Sequence of chain 1.A:
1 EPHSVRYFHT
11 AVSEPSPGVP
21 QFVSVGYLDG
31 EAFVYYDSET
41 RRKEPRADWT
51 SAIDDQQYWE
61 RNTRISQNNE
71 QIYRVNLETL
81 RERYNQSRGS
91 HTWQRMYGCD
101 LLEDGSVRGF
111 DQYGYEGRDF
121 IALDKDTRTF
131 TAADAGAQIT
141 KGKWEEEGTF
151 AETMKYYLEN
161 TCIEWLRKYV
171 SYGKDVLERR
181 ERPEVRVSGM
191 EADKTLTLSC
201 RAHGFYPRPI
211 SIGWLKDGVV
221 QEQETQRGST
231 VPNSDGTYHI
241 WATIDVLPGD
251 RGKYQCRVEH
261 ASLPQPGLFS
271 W

This small molecule binds to this protein.
Small molecule (SMILES): CC[C@H](C)[C@H](NC(=O)[C@H](C)NC(=O)[C@H](CCC(=O)O)NC(=O)[C@H](C)N)C(=O)N[C@H](C(=O)N[C@H](C(=O)N[C@@H](C)C(=O)N[C@@H](CCSC)C(=O)N[C@H](C=O)C(C)C)C(C)C)[C@@H](C)CC

Binding-site contacts:
Ligand atom C contacts residue THR140 of chain 1.A at 3.6 Å.
Ligand atom O contacts residue TRP144 of chain 1.A at 2.6 Å (h-bond).
Ligand atom CD1 contacts residue PHE150 of chain 1.A at 3.5 Å (hydrophobic).
Ligand atom O contacts residue TYR157 of chain 1.A at 2.6 Å (h-bond).
Ligand atom OE1 contacts residue HIS9 of chain 1.A at 2.6 Å (h-bond).
Ligand atom CA contacts residue ASN76 of chain 1.A at 3.4 Å.
Ligand atom OE1 contacts residue TYR97 of chain 1.A at 2.6 Å (h-bond).
Ligand atom O contacts residue LYS143 of chain 1.A at 3.5 Å.
Ligand atom CB contacts residue TYR113 of chain 1.A at 3.5 Å (hydrophobic).
Ligand atom O contacts residue THR140 of chain 1.A at 2.9 Å (h-bond).
Ligand atom CD contacts residue TYR97 of chain 1.A at 3.5 Å (hydrophobic).
Ligand atom CD1 contacts residue THR153 of chain 1.A at 3.5 Å.
Ligand atom N contacts residue TYR97 of chain 1.A at 3.2 Å (h-bond).
Ligand atom OE2 contacts residue HIS9 of chain 1.A at 3.4 Å (h-bond).
Ligand atom CD contacts residue TYR7 of chain 1.A at 3.6 Å (hydrophobic).
Ligand atom N contacts residue ASN76 of chain 1.A at 2.8 Å (h-bond).
Ligand atom CB contacts residue TRP165 of chain 1.A at 3.2 Å (hydrophobic).
Ligand atom OE2 contacts residue SER24 of chain 1.A at 2.8 Å (h-bond).
Ligand atom CB contacts residue THR140 of chain 1.A at 3.3 Å.
Ligand atom N contacts residue TYR169 of chain 1.A at 2.4 Å (h-bond).
Ligand atom N contacts residue ASN62 of chain 1.A at 2.9 Å (h-bond).
Ligand atom O contacts residue TYR7 of chain 1.A at 3.5 Å (h-bond).
Ligand atom CA contacts residue TYR169 of chain 1.A at 3.5 Å (hydrophobic).
Ligand atom CG2 contacts residue THR153 of chain 1.A at 3.5 Å.
Ligand atom O contacts residue ILE65 of chain 1.A at 3.3 Å.
Ligand atom C contacts residue TYR7 of chain 1.A at 3.3 Å (hydrophobic).
Ligand atom OE2 contacts residue LYS43 of chain 1.A at 3.1 Å (salt-bridge).
Ligand atom CG contacts residue TYR7 of chain 1.A at 3.5 Å (hydrophobic).
Ligand atom C contacts residue ASN76 of chain 1.A at 3.6 Å.
Ligand atom O contacts residue ARG83 of chain 1.A at 2.8 Å (salt-bridge).
Ligand atom CG2 contacts residue ASN76 of chain 1.A at 3.3 Å.
Ligand atom CD contacts residue HIS9 of chain 1.A at 3.4 Å.
Ligand atom CA contacts residue THR140 of chain 1.A at 3.4 Å.
Ligand atom O contacts residue ILE72 of chain 1.A at 3.2 Å.
Ligand atom CA contacts residue ASN62 of chain 1.A at 3.6 Å.
Ligand atom CA contacts residue TYR7 of chain 1.A at 3.4 Å (hydrophobic).
Ligand atom CA contacts residue TYR97 of chain 1.A at 3.5 Å (hydrophobic).
Ligand atom O contacts residue ASN76 of chain 1.A at 2.9 Å (h-bond).
Ligand atom N contacts residue TYR7 of chain 1.A at 2.8 Å (h-bond).
Ligand atom CB contacts residue TYR97 of chain 1.A at 3.3 Å (hydrophobic).